The small molecule below binds the protein below.
Small molecule (SMILES): CC(=O)N[C@@H]1[C@@H](O)[C@H](O)[C@@H](CO)O[C@H]1O

Binding-site contacts:
Ligand atom C8 contacts residue TYR15 of chain 1.C at 3.2 Å (hydrophobic).
Ligand atom C8 contacts residue ASN48 of chain 1.C at 3.7 Å.
Ligand atom C8 contacts residue THR16 of chain 1.C at 3.3 Å.
Ligand atom O7 contacts residue ASN48 of chain 1.C at 4.3 Å.
Ligand atom C7 contacts residue ASN17 of chain 1.C at 3.9 Å.
Ligand atom O7 contacts residue ASN17 of chain 1.C at 3.7 Å.
Ligand atom C5 contacts residue TYR15 of chain 1.C at 3.5 Å (hydrophobic).
Ligand atom C4 contacts residue TYR15 of chain 1.C at 4.4 Å (hydrophobic).
Ligand atom C6 contacts residue TYR15 of chain 1.C at 4.0 Å (hydrophobic).
Ligand atom O5 contacts residue ASN48 of chain 1.C at 2.4 Å (h-bond).
Ligand atom O4 contacts residue TYR15 of chain 1.C at 4.2 Å.
Ligand atom C3 contacts residue ASN48 of chain 1.C at 3.7 Å.
Ligand atom C7 contacts residue ASN48 of chain 1.C at 3.4 Å.
Ligand atom C4 contacts residue ASN48 of chain 1.C at 4.2 Å.
Ligand atom O5 contacts residue TYR15 of chain 1.C at 4.4 Å.
Ligand atom N2 contacts residue ASN48 of chain 1.C at 2.8 Å (h-bond).
Ligand atom C2 contacts residue ASN48 of chain 1.C at 2.4 Å.
Ligand atom C8 contacts residue ASN17 of chain 1.C at 3.9 Å.
Ligand atom O7 contacts residue THR16 of chain 1.C at 4.3 Å.
Ligand atom C7 contacts residue THR16 of chain 1.C at 4.4 Å.
Ligand atom C5 contacts residue ASN48 of chain 1.C at 3.7 Å.
Ligand atom C1 contacts residue ASN48 of chain 1.C at 1.4 Å.

Sequence of chain 1.C:
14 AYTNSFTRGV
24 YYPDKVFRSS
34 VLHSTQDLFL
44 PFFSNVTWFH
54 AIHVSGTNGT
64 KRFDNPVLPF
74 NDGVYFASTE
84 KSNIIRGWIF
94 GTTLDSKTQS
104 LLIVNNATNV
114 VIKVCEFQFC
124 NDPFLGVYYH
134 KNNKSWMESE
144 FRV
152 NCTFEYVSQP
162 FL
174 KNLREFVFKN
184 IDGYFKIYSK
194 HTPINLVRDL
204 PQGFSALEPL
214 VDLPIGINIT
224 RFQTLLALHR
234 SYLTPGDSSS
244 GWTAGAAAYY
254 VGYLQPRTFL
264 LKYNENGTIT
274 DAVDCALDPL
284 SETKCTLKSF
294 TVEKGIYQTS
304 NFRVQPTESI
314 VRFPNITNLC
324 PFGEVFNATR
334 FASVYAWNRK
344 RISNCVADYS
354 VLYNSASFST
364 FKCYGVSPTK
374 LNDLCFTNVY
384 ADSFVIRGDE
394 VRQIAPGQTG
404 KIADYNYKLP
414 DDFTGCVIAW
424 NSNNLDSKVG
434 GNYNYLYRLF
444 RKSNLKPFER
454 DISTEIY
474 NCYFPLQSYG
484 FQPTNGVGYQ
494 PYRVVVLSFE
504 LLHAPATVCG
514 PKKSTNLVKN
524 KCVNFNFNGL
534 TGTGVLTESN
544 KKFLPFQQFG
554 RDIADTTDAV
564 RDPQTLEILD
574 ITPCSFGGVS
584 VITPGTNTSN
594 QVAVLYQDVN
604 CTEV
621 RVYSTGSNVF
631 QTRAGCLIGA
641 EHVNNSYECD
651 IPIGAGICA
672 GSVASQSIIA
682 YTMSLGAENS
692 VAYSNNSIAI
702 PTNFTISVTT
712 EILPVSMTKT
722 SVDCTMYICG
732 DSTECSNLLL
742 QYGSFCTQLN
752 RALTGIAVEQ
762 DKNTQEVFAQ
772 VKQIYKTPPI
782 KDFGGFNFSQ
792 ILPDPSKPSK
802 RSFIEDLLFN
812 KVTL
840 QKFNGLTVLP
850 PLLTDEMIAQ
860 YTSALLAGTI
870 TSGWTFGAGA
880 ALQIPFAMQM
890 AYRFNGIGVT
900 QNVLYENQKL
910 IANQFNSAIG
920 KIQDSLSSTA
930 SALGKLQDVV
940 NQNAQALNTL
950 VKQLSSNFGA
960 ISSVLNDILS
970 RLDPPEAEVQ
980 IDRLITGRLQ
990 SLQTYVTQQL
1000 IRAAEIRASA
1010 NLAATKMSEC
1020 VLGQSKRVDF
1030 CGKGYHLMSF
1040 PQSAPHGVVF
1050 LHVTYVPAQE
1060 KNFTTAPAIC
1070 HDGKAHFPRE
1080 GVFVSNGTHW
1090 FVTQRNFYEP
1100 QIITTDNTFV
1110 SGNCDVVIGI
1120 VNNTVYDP